Sequence of chain 2.A:
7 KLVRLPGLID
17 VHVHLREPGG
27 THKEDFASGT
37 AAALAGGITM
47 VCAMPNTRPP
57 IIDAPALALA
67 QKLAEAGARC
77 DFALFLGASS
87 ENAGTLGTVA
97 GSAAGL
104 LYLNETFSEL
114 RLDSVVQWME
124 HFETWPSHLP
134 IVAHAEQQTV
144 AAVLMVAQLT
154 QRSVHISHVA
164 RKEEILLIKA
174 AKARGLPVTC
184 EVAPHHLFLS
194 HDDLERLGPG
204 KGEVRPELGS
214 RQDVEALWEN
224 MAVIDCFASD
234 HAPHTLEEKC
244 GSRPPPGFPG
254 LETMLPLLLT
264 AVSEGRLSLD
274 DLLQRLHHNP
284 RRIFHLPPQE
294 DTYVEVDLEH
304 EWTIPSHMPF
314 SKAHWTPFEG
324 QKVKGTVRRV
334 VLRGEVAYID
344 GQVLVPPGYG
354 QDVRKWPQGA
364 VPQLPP

Binding-site contacts:
Ligand atom C4 contacts residue ORO1 of chain 2.B at 1.4 Å.
Ligand atom O61 contacts residue ARG22 of chain 2.A at 2.9 Å (salt-bridge).
Ligand atom O5 contacts residue KCX103 of chain 2.A at 2.9 Å (h-bond).
Ligand atom O61 contacts residue ASN52 of chain 2.A at 3.0 Å (h-bond).
Ligand atom O62 contacts residue ORO1 of chain 2.B at 0.5 Å (h-bond).
Ligand atom O61 contacts residue ORO1 of chain 2.B at 0.7 Å (h-bond).
Ligand atom N3 contacts residue ARG208 of chain 2.A at 2.6 Å (salt-bridge).
Ligand atom O2 contacts residue ARG208 of chain 2.A at 2.9 Å (salt-bridge).
Ligand atom C4 contacts residue KCX103 of chain 2.A at 3.4 Å.
Ligand atom O62 contacts residue HIS237 of chain 2.A at 3.0 Å (h-bond).
Ligand atom C61 contacts residue ORO1 of chain 2.B at 0.5 Å.
Ligand atom O2 contacts residue GLY250 of chain 2.A at 3.1 Å (h-bond).
Ligand atom O4 contacts residue HIS137 of chain 2.A at 2.8 Å (h-bond).
Ligand atom C2 contacts residue ARG208 of chain 2.A at 3.5 Å.
Ligand atom O4 contacts residue ZN1 of chain 2.D at 2.1 Å.
Ligand atom C4 contacts residue ZN1 of chain 2.C at 3.1 Å.
Ligand atom O5 contacts residue ORO1 of chain 2.B at 2.4 Å.
Ligand atom O62 contacts residue PRO249 of chain 2.A at 3.1 Å (h-bond).
Ligand atom N3 contacts residue ORO1 of chain 2.B at 1.4 Å (h-bond).
Ligand atom O5 contacts residue ASP233 of chain 2.A at 3.1 Å (salt-bridge).
Ligand atom N1 contacts residue PRO249 of chain 2.A at 3.0 Å (h-bond).
Ligand atom O4 contacts residue ORO1 of chain 2.B at 0.9 Å (h-bond).
Ligand atom C4 contacts residue ZN1 of chain 2.D at 2.6 Å.
Ligand atom O62 contacts residue ALA235 of chain 2.A at 3.5 Å.
Ligand atom C6 contacts residue ORO1 of chain 2.B at 0.5 Å.
Ligand atom N1 contacts residue ORO1 of chain 2.B at 0.7 Å (h-bond).
Ligand atom O2 contacts residue PRO249 of chain 2.A at 3.0 Å.
Ligand atom O5 contacts residue ZN1 of chain 2.C at 2.1 Å.
Ligand atom C2 contacts residue ORO1 of chain 2.B at 0.2 Å.
Ligand atom O62 contacts residue PHE110 of chain 2.A at 3.4 Å.
Ligand atom O5 contacts residue HIS20 of chain 2.A at 3.5 Å (h-bond).
Ligand atom N3 contacts residue ASP233 of chain 2.A at 2.8 Å (salt-bridge).
Ligand atom C5 contacts residue ORO1 of chain 2.B at 0.2 Å.
Ligand atom O5 contacts residue ZN1 of chain 2.D at 2.4 Å.
Ligand atom O4 contacts residue THR109 of chain 2.A at 2.9 Å (h-bond).
Ligand atom O61 contacts residue HIS20 of chain 2.A at 3.1 Å (h-bond).
Ligand atom O2 contacts residue ORO1 of chain 2.B at 0.7 Å (h-bond).
Ligand atom O62 contacts residue ARG22 of chain 2.A at 2.9 Å (salt-bridge).
Ligand atom C5 contacts residue THR109 of chain 2.A at 3.5 Å.
Ligand atom O4 contacts residue KCX103 of chain 2.A at 3.5 Å (h-bond).

This small molecule binds to this protein.
Small molecule (SMILES): NC(=O)N[C@@H](CC(=O)O)C(=O)O